Binding-site contacts:
Ligand atom N2 contacts residue GLY281 of chain 1.B at 4.2 Å.
Ligand atom C5 contacts residue ASN3 of chain 1.B at 3.6 Å.
Ligand atom C8 contacts residue GLY281 of chain 1.B at 4.4 Å.
Ligand atom C2 contacts residue SER282 of chain 1.B at 4.3 Å.
Ligand atom C8 contacts residue MET2 of chain 1.B at 3.7 Å (hydrophobic).
Ligand atom C1 contacts residue GLY281 of chain 1.B at 3.7 Å.
Ligand atom C7 contacts residue ASN3 of chain 1.B at 3.1 Å.
Ligand atom O5 contacts residue ASN3 of chain 1.B at 2.3 Å (h-bond).
Ligand atom C6 contacts residue GLU198 of chain 2.A at 4.5 Å.
Ligand atom O7 contacts residue ASN3 of chain 1.B at 3.6 Å.
Ligand atom C1 contacts residue ASN3 of chain 1.B at 1.4 Å.
Ligand atom C7 contacts residue GLY281 of chain 1.B at 3.7 Å.
Ligand atom O5 contacts residue GLY281 of chain 1.B at 4.1 Å.
Ligand atom C3 contacts residue ASN3 of chain 1.B at 3.8 Å.
Ligand atom C2 contacts residue GLY281 of chain 1.B at 3.8 Å.
Ligand atom O6 contacts residue ASP283 of chain 1.B at 2.8 Å (salt-bridge).
Ligand atom O3 contacts residue GLU198 of chain 2.A at 4.0 Å.
Ligand atom C4 contacts residue ASN3 of chain 1.B at 4.2 Å.
Ligand atom C8 contacts residue PRO8 of chain 2.A at 4.1 Å (hydrophobic).
Ligand atom O6 contacts residue GLU198 of chain 2.A at 3.8 Å.
Ligand atom C8 contacts residue ACE1 of chain 1.B at 3.8 Å.
Ligand atom O6 contacts residue SER282 of chain 1.B at 3.6 Å.
Ligand atom C1 contacts residue SER282 of chain 1.B at 4.3 Å.
Ligand atom C5 contacts residue ASP283 of chain 1.B at 3.9 Å.
Ligand atom O5 contacts residue SER282 of chain 1.B at 3.6 Å.
Ligand atom C1 contacts residue ASP283 of chain 1.B at 4.2 Å.
Ligand atom O5 contacts residue ASP283 of chain 1.B at 3.1 Å (salt-bridge).
Ligand atom C6 contacts residue ASP283 of chain 1.B at 3.3 Å.
Ligand atom N2 contacts residue ASN3 of chain 1.B at 2.9 Å (h-bond).
Ligand atom C8 contacts residue ASN3 of chain 1.B at 3.5 Å.
Ligand atom C2 contacts residue ASN3 of chain 1.B at 2.5 Å.
Ligand atom O7 contacts residue GLY281 of chain 1.B at 3.2 Å (h-bond).

The protein below binds the small molecule below.
Small molecule (SMILES): CC(=O)N[C@H]1[C@H](O[C@H]2[C@H](O)[C@@H](NC(C)=O)CO[C@@H]2CO)O[C@H](CO)[C@@H](O)[C@@H]1O

Sequence of chain 2.A:
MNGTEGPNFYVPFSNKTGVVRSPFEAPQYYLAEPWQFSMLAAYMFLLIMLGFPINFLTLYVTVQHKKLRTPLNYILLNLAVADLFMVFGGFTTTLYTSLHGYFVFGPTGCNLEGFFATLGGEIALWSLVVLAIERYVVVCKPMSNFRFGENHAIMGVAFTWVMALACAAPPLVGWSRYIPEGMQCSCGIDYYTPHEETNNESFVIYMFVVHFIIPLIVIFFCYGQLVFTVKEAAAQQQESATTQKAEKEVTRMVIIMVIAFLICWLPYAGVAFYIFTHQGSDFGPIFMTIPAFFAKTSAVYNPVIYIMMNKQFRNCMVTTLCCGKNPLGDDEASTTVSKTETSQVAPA

Sequence of chain 1.B:
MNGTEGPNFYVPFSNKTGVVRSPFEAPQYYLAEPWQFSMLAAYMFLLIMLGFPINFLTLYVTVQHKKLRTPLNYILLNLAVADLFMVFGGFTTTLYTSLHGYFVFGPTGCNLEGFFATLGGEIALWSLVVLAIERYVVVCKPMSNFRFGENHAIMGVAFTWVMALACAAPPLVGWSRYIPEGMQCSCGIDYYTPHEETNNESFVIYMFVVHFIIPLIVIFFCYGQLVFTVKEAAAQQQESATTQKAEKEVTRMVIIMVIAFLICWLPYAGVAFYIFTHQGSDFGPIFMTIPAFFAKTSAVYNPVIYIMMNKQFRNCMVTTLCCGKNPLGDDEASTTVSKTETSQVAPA